Sequence of chain 42.D:
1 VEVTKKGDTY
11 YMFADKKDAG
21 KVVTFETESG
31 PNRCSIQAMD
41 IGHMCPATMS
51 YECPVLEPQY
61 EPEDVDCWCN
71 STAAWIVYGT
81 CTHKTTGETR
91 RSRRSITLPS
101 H

The protein below binds the small molecule below.
Small molecule (SMILES): CC(=O)N[C@@H]1[C@@H](O)[C@H](O)[C@@H](CO)O[C@H]1O

Binding-site contacts:
Ligand atom O7 contacts residue SER29 of chain 42.D at 4.4 Å.
Ligand atom C5 contacts residue ASN70 of chain 42.D at 3.7 Å.
Ligand atom O7 contacts residue SER71 of chain 42.D at 3.8 Å.
Ligand atom C1 contacts residue PRO31 of chain 42.D at 4.2 Å (hydrophobic).
Ligand atom O7 contacts residue PRO31 of chain 42.D at 3.2 Å (h-bond).
Ligand atom C3 contacts residue PRO31 of chain 42.D at 3.3 Å (hydrophobic).
Ligand atom C1 contacts residue ASN70 of chain 42.D at 1.4 Å.
Ligand atom C2 contacts residue PRO31 of chain 42.D at 3.4 Å (hydrophobic).
Ligand atom C5 contacts residue ARG33 of chain 42.D at 4.4 Å.
Ligand atom C6 contacts residue ARG33 of chain 42.D at 3.3 Å.
Ligand atom C8 contacts residue ASN70 of chain 42.D at 3.9 Å.
Ligand atom C1 contacts residue ASN32 of chain 42.D at 4.5 Å.
Ligand atom C8 contacts residue PRO31 of chain 42.D at 4.4 Å (hydrophobic).
Ligand atom O7 contacts residue ASN70 of chain 42.D at 3.3 Å (h-bond).
Ligand atom N2 contacts residue ASN70 of chain 42.D at 2.9 Å (h-bond).
Ligand atom C7 contacts residue ASN70 of chain 42.D at 3.1 Å.
Ligand atom C2 contacts residue ASN70 of chain 42.D at 2.5 Å.
Ligand atom O6 contacts residue ARG33 of chain 42.D at 3.2 Å (salt-bridge).
Ligand atom O3 contacts residue PRO31 of chain 42.D at 3.4 Å (h-bond).
Ligand atom C4 contacts residue ASN70 of chain 42.D at 4.2 Å.
Ligand atom C1 contacts residue ARG33 of chain 42.D at 4.3 Å.
Ligand atom N2 contacts residue ASN32 of chain 42.D at 4.0 Å.
Ligand atom O5 contacts residue ASN70 of chain 42.D at 2.4 Å (h-bond).
Ligand atom N2 contacts residue PRO31 of chain 42.D at 2.5 Å (h-bond).
Ligand atom C3 contacts residue ASN70 of chain 42.D at 3.8 Å.
Ligand atom C7 contacts residue PRO31 of chain 42.D at 3.1 Å (hydrophobic).